Binding-site contacts:
Ligand atom OAB contacts residue CYS59 of chain 1.B at 3.9 Å.
Ligand atom CAH contacts residue PRO53 of chain 1.B at 3.6 Å (hydrophobic).
Ligand atom CAG contacts residue MET58 of chain 1.B at 3.4 Å (hydrophobic).
Ligand atom NAK contacts residue PRO53 of chain 1.B at 4.2 Å.
Ligand atom CAM contacts residue PRO53 of chain 1.B at 4.3 Å (hydrophobic).
Ligand atom CAP contacts residue ZN1 of chain 1.I at 4.3 Å.
Ligand atom CAE contacts residue MET58 of chain 1.B at 3.9 Å (hydrophobic).
Ligand atom CAI contacts residue PRO53 of chain 1.B at 3.9 Å (hydrophobic).
Ligand atom CAE contacts residue ZN1 of chain 1.I at 3.1 Å.
Ligand atom CAC contacts residue ALA43 of chain 1.B at 3.2 Å (hydrophobic).
Ligand atom OAB contacts residue ALA62 of chain 1.B at 3.5 Å.
Ligand atom CAE contacts residue ALA43 of chain 1.B at 3.9 Å (hydrophobic).
Ligand atom NAJ contacts residue LYS42 of chain 1.B at 4.2 Å.
Ligand atom CAA contacts residue CYS59 of chain 1.B at 1.8 Å (hydrophobic).
Ligand atom CAD contacts residue PRO53 of chain 1.B at 4.0 Å (hydrophobic).
Ligand atom NAL contacts residue PRO53 of chain 1.B at 3.0 Å (h-bond).
Ligand atom CAG contacts residue ALA62 of chain 1.B at 4.2 Å (hydrophobic).
Ligand atom CAC contacts residue GLN41 of chain 1.B at 3.3 Å.
Ligand atom CAE contacts residue GLN41 of chain 1.B at 3.8 Å.
Ligand atom CAO contacts residue ZN1 of chain 1.I at 4.3 Å.
Ligand atom CAF contacts residue ZN1 of chain 1.I at 3.1 Å.
Ligand atom CAC contacts residue MET58 of chain 1.B at 3.5 Å (hydrophobic).
Ligand atom NAL contacts residue CYS59 of chain 1.B at 3.1 Å (h-bond).
Ligand atom CAI contacts residue MET58 of chain 1.B at 3.7 Å (hydrophobic).
Ligand atom CAM contacts residue CYS59 of chain 1.B at 2.8 Å (hydrophobic).
Ligand atom CAP contacts residue PRO53 of chain 1.B at 3.5 Å (hydrophobic).
Ligand atom CAF contacts residue PRO53 of chain 1.B at 4.0 Å (hydrophobic).
Ligand atom NAJ contacts residue ZN1 of chain 1.I at 2.1 Å.
Ligand atom CAC contacts residue LYS42 of chain 1.B at 4.0 Å.
Ligand atom CAE contacts residue LYS42 of chain 1.B at 3.2 Å.
Ligand atom CAQ contacts residue MET58 of chain 1.B at 4.0 Å (hydrophobic).
Ligand atom NAJ contacts residue MET58 of chain 1.B at 4.1 Å.
Ligand atom NAK contacts residue ZN1 of chain 1.I at 2.1 Å.
Ligand atom CAQ contacts residue ZN1 of chain 1.I at 2.9 Å.
Ligand atom CAG contacts residue GLN41 of chain 1.B at 3.8 Å.
Ligand atom CAI contacts residue ALA62 of chain 1.B at 3.8 Å (hydrophobic).
Ligand atom CAE contacts residue THR44 of chain 1.B at 4.3 Å.
Ligand atom CAN contacts residue PRO53 of chain 1.B at 3.2 Å (hydrophobic).
Ligand atom CAR contacts residue ZN1 of chain 1.I at 2.9 Å.
Ligand atom CAO contacts residue MET58 of chain 1.B at 3.7 Å (hydrophobic).

Sequence of chain 1.B:
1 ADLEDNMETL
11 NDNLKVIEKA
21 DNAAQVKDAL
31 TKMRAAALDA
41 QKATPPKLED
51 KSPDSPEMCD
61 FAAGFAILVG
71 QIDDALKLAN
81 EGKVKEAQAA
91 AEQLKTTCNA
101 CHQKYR

This small molecule binds to this protein.
Small molecule (SMILES): CC(=O)Nc1cc2cccnc2c2ncccc12